The small molecule below binds the protein below.
Small molecule (SMILES): Nc1ncnc2c1ncn2[C@@H]1O[C@H](COP(=O)(O)OP(=O)(O)OP(O)(O)=S)[C@@H](O)[C@H]1O

Sequence of chain 1.A:
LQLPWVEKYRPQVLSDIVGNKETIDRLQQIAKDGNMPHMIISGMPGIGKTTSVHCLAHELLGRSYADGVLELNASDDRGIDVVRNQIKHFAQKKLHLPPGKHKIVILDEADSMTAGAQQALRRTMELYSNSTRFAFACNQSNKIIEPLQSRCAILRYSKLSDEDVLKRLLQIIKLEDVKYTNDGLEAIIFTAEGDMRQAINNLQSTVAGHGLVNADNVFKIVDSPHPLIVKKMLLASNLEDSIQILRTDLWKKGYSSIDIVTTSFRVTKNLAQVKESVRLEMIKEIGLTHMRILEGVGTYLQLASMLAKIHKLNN

Sequence of chain 1.H:
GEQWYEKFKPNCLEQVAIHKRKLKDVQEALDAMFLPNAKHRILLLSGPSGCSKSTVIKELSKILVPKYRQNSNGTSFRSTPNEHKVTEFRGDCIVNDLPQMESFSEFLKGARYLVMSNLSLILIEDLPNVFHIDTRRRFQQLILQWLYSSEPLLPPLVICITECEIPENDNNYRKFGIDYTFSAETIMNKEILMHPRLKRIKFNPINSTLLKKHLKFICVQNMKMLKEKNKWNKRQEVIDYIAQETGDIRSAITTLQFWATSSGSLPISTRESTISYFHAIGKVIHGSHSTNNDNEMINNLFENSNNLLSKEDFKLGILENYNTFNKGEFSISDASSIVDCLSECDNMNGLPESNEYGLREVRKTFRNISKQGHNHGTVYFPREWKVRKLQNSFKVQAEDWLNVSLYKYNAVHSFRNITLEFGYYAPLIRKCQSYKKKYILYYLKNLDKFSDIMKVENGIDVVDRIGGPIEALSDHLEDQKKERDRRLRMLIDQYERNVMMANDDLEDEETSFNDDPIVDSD

Binding-site contacts:
Ligand atom O2G contacts residue MG1 of chain 1.S at 3.0 Å.
Ligand atom O1B contacts residue SER114 of chain 1.H at 3.5 Å (h-bond).
Ligand atom O3A contacts residue CYS113 of chain 1.H at 3.2 Å (h-bond).
Ligand atom N1 contacts residue ALA79 of chain 1.H at 3.3 Å (h-bond).
Ligand atom S1G contacts residue ARG312 of chain 1.H at 3.6 Å (salt-bridge).
Ligand atom O5' contacts residue ARG312 of chain 1.H at 3.5 Å (salt-bridge).
Ligand atom O3G contacts residue THR224 of chain 1.H at 2.0 Å (h-bond).
Ligand atom PA contacts residue MG1 of chain 1.S at 2.9 Å.
Ligand atom O2G contacts residue ARG312 of chain 1.H at 3.3 Å (salt-bridge).
Ligand atom C5 contacts residue PRO72 of chain 1.H at 3.5 Å (hydrophobic).
Ligand atom O2A contacts residue MG1 of chain 1.S at 1.9 Å.
Ligand atom O3' contacts residue TYR67 of chain 1.H at 3.6 Å.
Ligand atom PB contacts residue GLY112 of chain 1.H at 3.6 Å.
Ligand atom C8 contacts residue ILE315 of chain 1.H at 3.4 Å (hydrophobic).
Ligand atom N6 contacts residue HIS276 of chain 1.H at 3.4 Å.
Ligand atom C6 contacts residue PRO72 of chain 1.H at 3.4 Å (hydrophobic).
Ligand atom O2' contacts residue LYS71 of chain 1.H at 3.4 Å.
Ligand atom O2' contacts residue TYR67 of chain 1.H at 3.4 Å (h-bond).
Ligand atom O2B contacts residue GLU187 of chain 1.H at 3.4 Å (salt-bridge).
Ligand atom O1A contacts residue SER114 of chain 1.H at 3.5 Å.
Ligand atom PB contacts residue LYS115 of chain 1.H at 3.6 Å.
Ligand atom O1B contacts residue CYS113 of chain 1.H at 3.3 Å (h-bond).
Ligand atom O1A contacts residue THR117 of chain 1.H at 2.6 Å (h-bond).
Ligand atom C3' contacts residue THR117 of chain 1.H at 3.6 Å.
Ligand atom PB contacts residue MG1 of chain 1.S at 3.7 Å.
Ligand atom O2B contacts residue SER116 of chain 1.H at 3.4 Å (h-bond).
Ligand atom PG contacts residue THR224 of chain 1.H at 3.4 Å.
Ligand atom O2B contacts residue MG1 of chain 1.S at 2.6 Å.
Ligand atom N6 contacts residue GLN77 of chain 1.H at 3.2 Å (h-bond).
Ligand atom O3A contacts residue GLY112 of chain 1.H at 3.2 Å.
Ligand atom O2A contacts residue ARG312 of chain 1.H at 2.8 Å (salt-bridge).
Ligand atom O3A contacts residue SER114 of chain 1.H at 3.1 Å (h-bond).
Ligand atom O1B contacts residue LYS115 of chain 1.H at 2.5 Å (salt-bridge).
Ligand atom O1A contacts residue MG1 of chain 1.S at 2.9 Å.
Ligand atom C8 contacts residue TYR67 of chain 1.H at 3.4 Å (hydrophobic).
Ligand atom O3G contacts residue ARG128 of chain 1.A at 3.1 Å (salt-bridge).
Ligand atom O1A contacts residue SER116 of chain 1.H at 3.5 Å (h-bond).
Ligand atom O3B contacts residue GLY112 of chain 1.H at 2.7 Å (h-bond).
Ligand atom C1' contacts residue TYR67 of chain 1.H at 3.4 Å (hydrophobic).
Ligand atom N9 contacts residue TYR67 of chain 1.H at 3.7 Å.